This protein binds this small molecule.
Small molecule (SMILES): Nc1ccn([C@H]2C[C@H](O[P](=O)(O)OC[C@H]3O[C@@H](n4cnc5c(=O)nc(N)[nH]c54)C[C@@H]3O[P](=O)(O)OC[C@H]3O[C@@H](n4cnc5c(=O)nc(N)[nH]c54)C[C@@H]3O[P](=O)(O)OC[C@H]3O[C@@H](n4ccc(N)nc4=O)C[C@@H]3O)[C@@H](CO[P](=O)(O)O[C@H]3C[C@H](n4cnc5c(=O)nc(N)[nH]c54)O[C@@H]3COP(=O)(O)O)O2)c(=O)n1

Binding-site contacts:
Ligand atom C5' contacts residue SER74 of chain 1.E at 3.0 Å.
Ligand atom OP3 contacts residue PRO58 of chain 1.E at 3.6 Å (h-bond).
Ligand atom C8 contacts residue PRO58 of chain 1.E at 3.5 Å (hydrophobic).
Ligand atom C5' contacts residue GLN108 of chain 1.E at 3.9 Å.
Ligand atom N7 contacts residue PRO58 of chain 1.E at 3.3 Å.
Ligand atom C4' contacts residue SER74 of chain 1.E at 3.5 Å.
Ligand atom N2 contacts residue PHE66 of chain 1.E at 4.0 Å.
Ligand atom OP2 contacts residue LYS29 of chain 1.E at 3.5 Å.
Ligand atom C2 contacts residue PHE66 of chain 1.E at 3.9 Å (hydrophobic).
Ligand atom OP1 contacts residue GLN107 of chain 1.E at 3.0 Å (h-bond).
Ligand atom P contacts residue GLN107 of chain 1.E at 3.5 Å.
Ligand atom P contacts residue PRO58 of chain 1.E at 3.6 Å.
Ligand atom OP2 contacts residue PRO58 of chain 1.E at 2.6 Å (h-bond).
Ligand atom OP3 contacts residue LYS19 of chain 1.E at 2.9 Å (salt-bridge).
Ligand atom OP1 contacts residue THR15 of chain 1.E at 3.7 Å.
Ligand atom C6 contacts residue PHE66 of chain 1.E at 4.0 Å (hydrophobic).
Ligand atom P contacts residue ASN16 of chain 1.E at 3.7 Å.
Ligand atom P contacts residue LYS29 of chain 1.E at 3.9 Å.
Ligand atom N3 contacts residue ARG56 of chain 1.E at 3.5 Å (salt-bridge).
Ligand atom O3' contacts residue GLN107 of chain 1.E at 3.5 Å (h-bond).
Ligand atom OP2 contacts residue GLN107 of chain 1.E at 3.7 Å.
Ligand atom O6 contacts residue PHE66 of chain 1.E at 3.9 Å.
Ligand atom C4' contacts residue GLN108 of chain 1.E at 4.0 Å.
Ligand atom OP1 contacts residue ASN16 of chain 1.E at 3.0 Å (h-bond).
Ligand atom C5' contacts residue LYS29 of chain 1.E at 4.0 Å.
Ligand atom OP2 contacts residue THR15 of chain 1.E at 3.9 Å.
Ligand atom C5 contacts residue PRO58 of chain 1.E at 3.8 Å (hydrophobic).
Ligand atom C5' contacts residue GLN107 of chain 1.E at 3.5 Å.
Ligand atom OP3 contacts residue ASN16 of chain 1.E at 3.4 Å (h-bond).
Ligand atom OP2 contacts residue LYS19 of chain 1.E at 3.8 Å.
Ligand atom N1 contacts residue PHE66 of chain 1.E at 3.6 Å.
Ligand atom C4' contacts residue GLN107 of chain 1.E at 3.4 Å.
Ligand atom N2 contacts residue ARG56 of chain 1.E at 3.6 Å.
Ligand atom O4' contacts residue ARG56 of chain 1.E at 2.9 Å (salt-bridge).
Ligand atom OP1 contacts residue LYS29 of chain 1.E at 2.8 Å (salt-bridge).
Ligand atom C4 contacts residue ARG56 of chain 1.E at 3.9 Å.
Ligand atom C4' contacts residue ARG56 of chain 1.E at 3.8 Å.
Ligand atom O4' contacts residue GLN108 of chain 1.E at 3.9 Å.
Ligand atom C1' contacts residue ARG56 of chain 1.E at 3.8 Å.
Ligand atom P contacts residue LYS19 of chain 1.E at 4.0 Å.

Sequence of chain 1.E:
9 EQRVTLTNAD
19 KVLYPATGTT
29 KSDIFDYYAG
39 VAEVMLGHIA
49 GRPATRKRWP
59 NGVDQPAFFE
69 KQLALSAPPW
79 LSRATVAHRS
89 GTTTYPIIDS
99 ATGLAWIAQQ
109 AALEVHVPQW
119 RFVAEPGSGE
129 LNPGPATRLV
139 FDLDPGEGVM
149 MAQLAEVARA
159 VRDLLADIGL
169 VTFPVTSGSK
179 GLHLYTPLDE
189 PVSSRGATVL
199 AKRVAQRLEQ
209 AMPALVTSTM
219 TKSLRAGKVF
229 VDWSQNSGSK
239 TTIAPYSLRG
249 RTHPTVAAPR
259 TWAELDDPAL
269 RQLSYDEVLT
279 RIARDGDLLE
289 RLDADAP